Sequence of chain 1.A:
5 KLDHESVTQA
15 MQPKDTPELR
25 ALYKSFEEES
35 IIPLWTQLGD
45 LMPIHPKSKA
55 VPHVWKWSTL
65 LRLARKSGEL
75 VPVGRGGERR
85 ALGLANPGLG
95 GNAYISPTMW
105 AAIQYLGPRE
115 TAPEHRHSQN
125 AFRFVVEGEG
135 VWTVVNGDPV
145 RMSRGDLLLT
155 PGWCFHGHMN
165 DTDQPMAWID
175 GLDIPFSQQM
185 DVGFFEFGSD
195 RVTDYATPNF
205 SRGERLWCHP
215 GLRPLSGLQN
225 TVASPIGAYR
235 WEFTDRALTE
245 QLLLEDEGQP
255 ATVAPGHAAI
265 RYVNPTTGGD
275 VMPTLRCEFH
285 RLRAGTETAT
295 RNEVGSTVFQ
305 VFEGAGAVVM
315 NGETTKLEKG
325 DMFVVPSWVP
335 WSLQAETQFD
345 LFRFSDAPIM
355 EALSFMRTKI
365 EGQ

Binding-site contacts:
Ligand atom CAK contacts residue FE21 of chain 1.B at 3.4 Å.
Ligand atom CAK contacts residue ARG83 of chain 1.A at 3.7 Å.
Ligand atom OAD contacts residue HIS160 of chain 1.A at 4.0 Å.
Ligand atom OAC contacts residue ALA85 of chain 1.A at 3.3 Å.
Ligand atom OAC contacts residue TRP104 of chain 1.A at 2.9 Å (h-bond).
Ligand atom CAE contacts residue TRP104 of chain 1.A at 3.6 Å (hydrophobic).
Ligand atom CAE contacts residue LEU176 of chain 1.A at 3.5 Å (hydrophobic).
Ligand atom CAF contacts residue ILE178 of chain 1.A at 4.0 Å (hydrophobic).
Ligand atom CAK contacts residue ARG127 of chain 1.A at 3.8 Å.
Ligand atom OAA contacts residue ARG83 of chain 1.A at 3.0 Å (salt-bridge).
Ligand atom OAD contacts residue FE21 of chain 1.B at 1.9 Å.
Ligand atom OAB contacts residue GLN108 of chain 1.A at 3.1 Å (h-bond).
Ligand atom OAC contacts residue ALA106 of chain 1.A at 3.6 Å.
Ligand atom CAE contacts residue ILE178 of chain 1.A at 4.0 Å (hydrophobic).
Ligand atom OAB contacts residue HIS162 of chain 1.A at 3.1 Å.
Ligand atom OAB contacts residue ARG127 of chain 1.A at 3.6 Å.
Ligand atom OAA contacts residue HIS119 of chain 1.A at 3.2 Å (h-bond).
Ligand atom CAE contacts residue LEU38 of chain 2.A at 3.7 Å (hydrophobic).
Ligand atom CAI contacts residue ASP174 of chain 1.A at 3.3 Å.
Ligand atom CAF contacts residue LEU176 of chain 1.A at 3.8 Å (hydrophobic).
Ligand atom CAI contacts residue ALA85 of chain 1.A at 4.0 Å (hydrophobic).
Ligand atom OAA contacts residue FE21 of chain 1.B at 2.0 Å.
Ligand atom CAF contacts residue MET46 of chain 2.A at 4.0 Å (hydrophobic).
Ligand atom OAC contacts residue LEU176 of chain 1.A at 4.0 Å.
Ligand atom CAF contacts residue LEU38 of chain 2.A at 3.8 Å (hydrophobic).
Ligand atom CAI contacts residue LEU176 of chain 1.A at 3.6 Å (hydrophobic).
Ligand atom CAG contacts residue GLN108 of chain 1.A at 3.7 Å.
Ligand atom CAH contacts residue ARG83 of chain 1.A at 3.1 Å.
Ligand atom CAH contacts residue ARG127 of chain 1.A at 3.4 Å.
Ligand atom OAB contacts residue ARG83 of chain 1.A at 3.0 Å (salt-bridge).
Ligand atom OAA contacts residue ARG127 of chain 1.A at 3.3 Å (salt-bridge).
Ligand atom CAH contacts residue FE21 of chain 1.B at 3.0 Å.
Ligand atom OAD contacts residue HIS121 of chain 1.A at 3.0 Å (h-bond).
Ligand atom OAA contacts residue HIS160 of chain 1.A at 2.9 Å (h-bond).
Ligand atom OAC contacts residue ASP174 of chain 1.A at 2.6 Å (salt-bridge).
Ligand atom CAI contacts residue TRP104 of chain 1.A at 3.6 Å (hydrophobic).
Ligand atom CAG contacts residue ASP174 of chain 1.A at 3.1 Å.
Ligand atom OAD contacts residue HIS119 of chain 1.A at 3.1 Å (h-bond).
Ligand atom CAJ contacts residue FE21 of chain 1.B at 3.0 Å.
Ligand atom CAG contacts residue ARG127 of chain 1.A at 3.7 Å.

The protein below binds the small molecule below.
Small molecule (SMILES): O=C(O)c1cc(O)ccc1O

Sequence of chain 2.A:
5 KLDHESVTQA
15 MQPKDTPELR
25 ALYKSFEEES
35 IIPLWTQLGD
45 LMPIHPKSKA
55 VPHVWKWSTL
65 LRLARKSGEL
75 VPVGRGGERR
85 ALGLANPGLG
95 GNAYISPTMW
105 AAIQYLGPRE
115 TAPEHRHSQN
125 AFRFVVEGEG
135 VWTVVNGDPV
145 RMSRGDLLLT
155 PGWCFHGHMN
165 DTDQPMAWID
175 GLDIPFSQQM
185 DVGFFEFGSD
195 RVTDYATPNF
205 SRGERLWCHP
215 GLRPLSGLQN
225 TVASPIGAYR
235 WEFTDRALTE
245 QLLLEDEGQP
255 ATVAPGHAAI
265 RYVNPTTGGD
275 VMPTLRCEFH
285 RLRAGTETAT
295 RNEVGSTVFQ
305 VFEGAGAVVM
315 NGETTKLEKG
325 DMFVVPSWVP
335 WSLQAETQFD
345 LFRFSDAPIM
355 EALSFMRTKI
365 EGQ